Sequence of chain 3.A:
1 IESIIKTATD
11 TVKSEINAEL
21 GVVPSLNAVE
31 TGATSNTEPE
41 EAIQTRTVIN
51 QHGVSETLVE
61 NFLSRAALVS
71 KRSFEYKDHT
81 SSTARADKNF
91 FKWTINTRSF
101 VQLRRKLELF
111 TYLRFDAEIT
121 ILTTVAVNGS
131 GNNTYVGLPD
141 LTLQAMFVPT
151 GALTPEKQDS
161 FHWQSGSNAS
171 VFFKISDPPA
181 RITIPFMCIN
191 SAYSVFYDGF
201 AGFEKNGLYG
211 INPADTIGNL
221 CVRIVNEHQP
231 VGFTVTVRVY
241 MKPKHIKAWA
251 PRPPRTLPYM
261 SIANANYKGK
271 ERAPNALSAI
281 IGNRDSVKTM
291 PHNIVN

A small-molecule ligand and the protein it binds are described below.
Small molecule (SMILES): Cc1cc(-c2noc(C(F)(F)F)n2)ccc1OCCCc1cc(C(=O)N(C)C)no1

Sequence of chain 3.B:
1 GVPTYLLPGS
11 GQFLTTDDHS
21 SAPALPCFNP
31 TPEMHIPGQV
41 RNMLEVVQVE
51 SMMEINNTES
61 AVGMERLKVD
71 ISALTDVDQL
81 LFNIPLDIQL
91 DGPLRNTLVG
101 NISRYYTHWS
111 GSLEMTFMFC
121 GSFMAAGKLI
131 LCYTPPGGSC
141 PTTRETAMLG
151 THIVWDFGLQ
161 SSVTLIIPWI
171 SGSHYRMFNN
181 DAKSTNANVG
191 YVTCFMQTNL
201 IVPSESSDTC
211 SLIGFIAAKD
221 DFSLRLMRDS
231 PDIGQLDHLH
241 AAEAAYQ

Binding-site contacts:
Ligand atom F26 contacts residue PHE147 of chain 3.A at 2.6 Å.
Ligand atom C22 contacts residue ALA169 of chain 3.A at 3.5 Å (hydrophobic).
Ligand atom N02 contacts residue PHE115 of chain 3.A at 3.6 Å.
Ligand atom C22 contacts residue PHE147 of chain 3.A at 3.8 Å (hydrophobic).
Ligand atom C08 contacts residue MET241 of chain 3.A at 3.6 Å (hydrophobic).
Ligand atom N28 contacts residue TYR193 of chain 3.A at 3.4 Å.
Ligand atom C04 contacts residue TYR193 of chain 3.A at 3.8 Å (hydrophobic).
Ligand atom O01 contacts residue PHE115 of chain 3.A at 3.5 Å.
Ligand atom N19 contacts residue LEU220 of chain 3.A at 3.1 Å.
Ligand atom C16 contacts residue ILE184 of chain 3.A at 3.2 Å (hydrophobic).
Ligand atom C12 contacts residue ILE119 of chain 3.A at 3.4 Å (hydrophobic).
Ligand atom F26 contacts residue ALA169 of chain 3.A at 2.5 Å.
Ligand atom C21 contacts residue PHE147 of chain 3.A at 3.8 Å (hydrophobic).
Ligand atom C30 contacts residue TYR193 of chain 3.A at 3.8 Å (hydrophobic).
Ligand atom F26 contacts residue MET146 of chain 3.A at 3.2 Å.
Ligand atom C29 contacts residue VAL195 of chain 3.A at 3.4 Å (hydrophobic).
Ligand atom O23 contacts residue LEU220 of chain 3.A at 3.2 Å.
Ligand atom O01 contacts residue THR97 of chain 3.A at 3.6 Å.
Ligand atom C08 contacts residue ALA117 of chain 3.A at 3.8 Å (hydrophobic).
Ligand atom C05 contacts residue TYR193 of chain 3.A at 3.3 Å (hydrophobic).
Ligand atom N02 contacts residue THR97 of chain 3.A at 3.4 Å.
Ligand atom F25 contacts residue ALA145 of chain 3.A at 3.0 Å.
Ligand atom C14 contacts residue ILE119 of chain 3.A at 3.6 Å (hydrophobic).
Ligand atom C17 contacts residue ILE184 of chain 3.A at 3.4 Å (hydrophobic).
Ligand atom N20 contacts residue PHE147 of chain 3.A at 3.4 Å.
Ligand atom C21 contacts residue ILE182 of chain 3.A at 3.4 Å (hydrophobic).
Ligand atom N20 contacts residue ILE184 of chain 3.A at 3.8 Å.
Ligand atom F24 contacts residue ALA169 of chain 3.A at 3.3 Å.
Ligand atom C06 contacts residue TYR193 of chain 3.A at 3.8 Å (hydrophobic).
Ligand atom C22 contacts residue ALA145 of chain 3.A at 3.6 Å (hydrophobic).
Ligand atom N20 contacts residue ILE182 of chain 3.A at 3.3 Å.
Ligand atom C30 contacts residue PHE115 of chain 3.A at 3.6 Å (hydrophobic).
Ligand atom C13 contacts residue ILE119 of chain 3.A at 3.4 Å (hydrophobic).
Ligand atom C29 contacts residue SER194 of chain 3.A at 3.5 Å.
Ligand atom F25 contacts residue VAL171 of chain 3.A at 3.1 Å.
Ligand atom O10 contacts residue ILE95 of chain 3.A at 3.3 Å.
Ligand atom C29 contacts residue TYR193 of chain 3.A at 3.5 Å (hydrophobic).
Ligand atom F26 contacts residue ALA145 of chain 3.A at 2.9 Å.
Ligand atom F24 contacts residue ILE182 of chain 3.A at 3.6 Å.
Ligand atom C07 contacts residue TYR193 of chain 3.A at 3.6 Å (hydrophobic).